Binding-site contacts:
Ligand atom C6 contacts residue ASN351 of chain 1.D at 4.5 Å.
Ligand atom O7 contacts residue LEU354 of chain 1.D at 4.3 Å.
Ligand atom C1 contacts residue ASN351 of chain 1.D at 1.4 Å.
Ligand atom O5 contacts residue ASN351 of chain 1.D at 2.3 Å (h-bond).
Ligand atom C7 contacts residue LEU49 of chain 1.D at 3.8 Å (hydrophobic).
Ligand atom O6 contacts residue ALA350 of chain 1.D at 4.2 Å.
Ligand atom C2 contacts residue ASN351 of chain 1.D at 2.4 Å.
Ligand atom O7 contacts residue LEU347 of chain 1.D at 4.0 Å.
Ligand atom N2 contacts residue ASN351 of chain 1.D at 2.9 Å (h-bond).
Ligand atom C7 contacts residue ASN351 of chain 1.D at 3.4 Å.
Ligand atom C8 contacts residue ASN351 of chain 1.D at 3.5 Å.
Ligand atom O7 contacts residue ASN351 of chain 1.D at 4.4 Å.
Ligand atom C8 contacts residue LYS51 of chain 1.D at 3.2 Å.
Ligand atom C8 contacts residue LEU49 of chain 1.D at 3.8 Å (hydrophobic).
Ligand atom N2 contacts residue LEU347 of chain 1.D at 4.4 Å.
Ligand atom C7 contacts residue LEU354 of chain 1.D at 4.5 Å (hydrophobic).
Ligand atom C5 contacts residue ASN351 of chain 1.D at 3.6 Å.
Ligand atom C8 contacts residue LEU354 of chain 1.D at 4.0 Å (hydrophobic).
Ligand atom C3 contacts residue ASN351 of chain 1.D at 3.7 Å.
Ligand atom C4 contacts residue ASN351 of chain 1.D at 4.1 Å.
Ligand atom O7 contacts residue LEU54 of chain 1.D at 4.1 Å.
Ligand atom O5 contacts residue ALA350 of chain 1.D at 4.5 Å.
Ligand atom C7 contacts residue LEU347 of chain 1.D at 4.3 Å (hydrophobic).
Ligand atom O7 contacts residue LEU49 of chain 1.D at 3.4 Å.

Sequence of chain 1.D:
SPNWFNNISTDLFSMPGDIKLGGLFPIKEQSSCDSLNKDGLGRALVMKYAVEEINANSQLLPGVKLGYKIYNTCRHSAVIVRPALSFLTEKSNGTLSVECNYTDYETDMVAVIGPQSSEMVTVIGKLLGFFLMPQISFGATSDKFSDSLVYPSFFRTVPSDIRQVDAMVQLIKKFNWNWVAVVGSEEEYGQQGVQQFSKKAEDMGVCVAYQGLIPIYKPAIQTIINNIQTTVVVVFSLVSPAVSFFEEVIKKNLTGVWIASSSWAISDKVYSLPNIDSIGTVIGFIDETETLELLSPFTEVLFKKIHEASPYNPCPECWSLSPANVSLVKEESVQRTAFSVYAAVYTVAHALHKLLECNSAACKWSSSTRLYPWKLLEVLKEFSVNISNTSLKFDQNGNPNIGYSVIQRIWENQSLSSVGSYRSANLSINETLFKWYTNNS

A small-molecule ligand and the protein it binds are described below.
Small molecule (SMILES): CC(=O)N[C@@H]1[C@@H](O)[C@H](O)[C@@H](CO)O[C@H]1O